Binding-site contacts:
Ligand atom C10 contacts residue ASP283 of chain 1.A at 3.9 Å.
Ligand atom C14 contacts residue LEU136 of chain 1.A at 3.8 Å (hydrophobic).
Ligand atom O4 contacts residue GLY675 of chain 1.A at 2.9 Å (h-bond).
Ligand atom C15 contacts residue HIS341 of chain 1.A at 3.5 Å.
Ligand atom C14 contacts residue ASP283 of chain 1.A at 3.7 Å.
Ligand atom O3 contacts residue SER674 of chain 1.A at 3.0 Å (h-bond).
Ligand atom C2 contacts residue GLU672 of chain 1.A at 3.9 Å.
Ligand atom O6 contacts residue HIS377 of chain 1.A at 2.6 Å (h-bond).
Ligand atom C13 contacts residue ASP283 of chain 1.A at 3.5 Å.
Ligand atom C3 contacts residue GLU672 of chain 1.A at 3.4 Å.
Ligand atom O6 contacts residue LEU139 of chain 1.A at 3.9 Å.
Ligand atom O4 contacts residue SER674 of chain 1.A at 3.6 Å.
Ligand atom C5 contacts residue GLY135 of chain 1.A at 3.8 Å.
Ligand atom C1 contacts residue HIS377 of chain 1.A at 3.8 Å.
Ligand atom C5 contacts residue LEU136 of chain 1.A at 3.8 Å (hydrophobic).
Ligand atom C6 contacts residue HIS377 of chain 1.A at 3.4 Å.
Ligand atom O3 contacts residue GLU672 of chain 1.A at 2.8 Å (salt-bridge).
Ligand atom C8 contacts residue LEU136 of chain 1.A at 3.7 Å (hydrophobic).
Ligand atom C6 contacts residue GLY135 of chain 1.A at 3.8 Å.
Ligand atom C2 contacts residue HIS377 of chain 1.A at 3.4 Å.
Ligand atom C6 contacts residue ASN484 of chain 1.A at 3.3 Å.
Ligand atom C4 contacts residue GLY675 of chain 1.A at 3.8 Å.
Ligand atom C7 contacts residue HIS377 of chain 1.A at 3.4 Å.
Ligand atom O2 contacts residue TYR573 of chain 1.A at 3.1 Å (h-bond).
Ligand atom C9 contacts residue LEU136 of chain 1.A at 3.9 Å (hydrophobic).
Ligand atom O3 contacts residue GLY675 of chain 1.A at 3.1 Å (h-bond).
Ligand atom O5 contacts residue LEU136 of chain 1.A at 3.8 Å.
Ligand atom C6 contacts residue LEU136 of chain 1.A at 3.9 Å (hydrophobic).
Ligand atom C12 contacts residue HIS341 of chain 1.A at 3.6 Å.
Ligand atom O3 contacts residue ALA673 of chain 1.A at 3.3 Å (h-bond).
Ligand atom N1 contacts residue LEU136 of chain 1.A at 3.7 Å.
Ligand atom O6 contacts residue ASN484 of chain 1.A at 2.9 Å (h-bond).
Ligand atom O5 contacts residue HIS377 of chain 1.A at 3.6 Å.
Ligand atom C11 contacts residue HIS341 of chain 1.A at 3.9 Å.
Ligand atom O7 contacts residue LEU136 of chain 1.A at 3.7 Å.
Ligand atom O4 contacts residue ASN484 of chain 1.A at 3.4 Å (h-bond).
Ligand atom C13 contacts residue GLU88 of chain 1.A at 3.5 Å.
Ligand atom O2 contacts residue GLU672 of chain 1.A at 3.2 Å (salt-bridge).
Ligand atom C3 contacts residue GLY675 of chain 1.A at 3.9 Å.
Ligand atom O6 contacts residue VAL455 of chain 1.A at 3.7 Å.

Sequence of chain 1.A:
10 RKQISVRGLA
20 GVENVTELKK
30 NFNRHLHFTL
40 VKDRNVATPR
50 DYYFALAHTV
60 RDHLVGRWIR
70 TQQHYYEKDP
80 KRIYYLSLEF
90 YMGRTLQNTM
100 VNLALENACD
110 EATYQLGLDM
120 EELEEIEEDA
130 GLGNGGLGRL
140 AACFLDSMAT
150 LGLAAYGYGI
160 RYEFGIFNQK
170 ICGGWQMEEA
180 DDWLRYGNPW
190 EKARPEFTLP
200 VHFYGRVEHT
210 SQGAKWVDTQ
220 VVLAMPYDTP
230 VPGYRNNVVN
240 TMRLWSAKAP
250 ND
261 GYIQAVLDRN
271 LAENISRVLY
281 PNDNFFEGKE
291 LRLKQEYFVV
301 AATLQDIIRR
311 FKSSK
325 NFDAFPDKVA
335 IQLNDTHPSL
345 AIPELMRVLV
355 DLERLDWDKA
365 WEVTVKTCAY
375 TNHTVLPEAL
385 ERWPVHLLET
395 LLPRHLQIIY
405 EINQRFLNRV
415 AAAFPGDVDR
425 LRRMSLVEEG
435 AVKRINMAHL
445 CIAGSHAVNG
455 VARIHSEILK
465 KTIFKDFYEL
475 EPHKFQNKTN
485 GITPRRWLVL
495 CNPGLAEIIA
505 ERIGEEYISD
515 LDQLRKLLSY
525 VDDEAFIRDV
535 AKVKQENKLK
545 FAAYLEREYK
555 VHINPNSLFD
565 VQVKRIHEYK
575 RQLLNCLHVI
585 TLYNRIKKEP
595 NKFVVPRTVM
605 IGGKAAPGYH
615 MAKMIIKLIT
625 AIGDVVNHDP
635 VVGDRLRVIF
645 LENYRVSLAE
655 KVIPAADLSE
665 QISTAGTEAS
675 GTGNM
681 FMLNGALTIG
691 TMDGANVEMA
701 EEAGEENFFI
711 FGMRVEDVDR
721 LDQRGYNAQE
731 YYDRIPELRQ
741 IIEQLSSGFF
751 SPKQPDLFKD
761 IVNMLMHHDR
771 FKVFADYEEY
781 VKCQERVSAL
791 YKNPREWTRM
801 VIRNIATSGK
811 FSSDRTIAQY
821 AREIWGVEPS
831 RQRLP

The protein below binds the small molecule below.
Small molecule (SMILES): Cc1ccc(C2C[C@]3(ON2)O[C@H](CO)[C@@H](O)[C@H](O)[C@H]3O)cc1